Binding-site contacts:
Ligand atom C7 contacts residue ASP37 of chain 1.D at 3.5 Å.
Ligand atom OGO contacts residue LEU62 of chain 1.C at 3.5 Å.
Ligand atom CEB contacts residue LMN1 of chain 1.I at 3.3 Å.
Ligand atom CDZ contacts residue GLY316 of chain 1.D at 3.7 Å.
Ligand atom CEI contacts residue ILE33 of chain 1.D at 3.7 Å (hydrophobic).
Ligand atom N2 contacts residue ASP37 of chain 1.D at 3.1 Å (salt-bridge).
Ligand atom OES contacts residue LYS34 of chain 1.D at 3.5 Å.
Ligand atom ODJ contacts residue ARG263 of chain 1.C at 3.2 Å.
Ligand atom CFN contacts residue THR314 of chain 1.C at 3.3 Å.
Ligand atom ODN contacts residue GLN248 of chain 1.C at 3.0 Å (h-bond).
Ligand atom OAS contacts residue ASP37 of chain 1.D at 3.0 Å (salt-bridge).
Ligand atom CEA contacts residue LMN1 of chain 1.I at 3.7 Å.
Ligand atom OCA contacts residue LYS41 of chain 1.D at 3.5 Å.
Ligand atom CGN contacts residue LEU62 of chain 1.C at 3.5 Å (hydrophobic).
Ligand atom CGE contacts residue GLN29 of chain 1.C at 3.4 Å.
Ligand atom CDC contacts residue ARG263 of chain 1.C at 3.7 Å.
Ligand atom CGU contacts residue PHE26 of chain 1.C at 3.6 Å (hydrophobic).
Ligand atom OED contacts residue GLN324 of chain 1.D at 3.6 Å (h-bond).
Ligand atom OHJ contacts residue ARG133 of chain 1.D at 3.5 Å (salt-bridge).
Ligand atom ODK contacts residue GLN248 of chain 1.C at 3.5 Å (h-bond).
Ligand atom CEH contacts residue SER30 of chain 1.D at 3.4 Å.
Ligand atom CGK contacts residue ILE313 of chain 1.D at 3.6 Å (hydrophobic).
Ligand atom CEG contacts residue SER30 of chain 1.D at 3.5 Å.
Ligand atom CEP contacts residue LMN1 of chain 1.I at 3.6 Å.
Ligand atom OET contacts residue SER30 of chain 1.D at 3.6 Å.
Ligand atom C2 contacts residue ASP37 of chain 1.D at 3.5 Å.
Ligand atom CDE contacts residue GLN248 of chain 1.C at 3.6 Å.
Ligand atom CEA contacts residue MET70 of chain 1.D at 3.7 Å (hydrophobic).
Ligand atom C1 contacts residue ASP37 of chain 1.D at 3.2 Å.
Ligand atom CAV contacts residue ASP37 of chain 1.D at 3.6 Å.
Ligand atom ODI contacts residue ARG263 of chain 1.C at 2.5 Å (salt-bridge).
Ligand atom CEB contacts residue ILE313 of chain 1.D at 3.6 Å (hydrophobic).
Ligand atom CGD contacts residue GLN29 of chain 1.C at 3.3 Å.
Ligand atom CEQ contacts residue LMN1 of chain 1.I at 3.7 Å.
Ligand atom CGM contacts residue ILE313 of chain 1.D at 3.6 Å (hydrophobic).
Ligand atom CDE contacts residue ARG263 of chain 1.C at 3.5 Å.
Ligand atom CFO contacts residue THR314 of chain 1.C at 3.7 Å.
Ligand atom CGL contacts residue ILE25 of chain 1.C at 3.7 Å (hydrophobic).
Ligand atom OFZ contacts residue LEU62 of chain 1.C at 3.5 Å.
Ligand atom OBY contacts residue LYS41 of chain 1.D at 3.0 Å (salt-bridge).

Sequence of chain 1.D:
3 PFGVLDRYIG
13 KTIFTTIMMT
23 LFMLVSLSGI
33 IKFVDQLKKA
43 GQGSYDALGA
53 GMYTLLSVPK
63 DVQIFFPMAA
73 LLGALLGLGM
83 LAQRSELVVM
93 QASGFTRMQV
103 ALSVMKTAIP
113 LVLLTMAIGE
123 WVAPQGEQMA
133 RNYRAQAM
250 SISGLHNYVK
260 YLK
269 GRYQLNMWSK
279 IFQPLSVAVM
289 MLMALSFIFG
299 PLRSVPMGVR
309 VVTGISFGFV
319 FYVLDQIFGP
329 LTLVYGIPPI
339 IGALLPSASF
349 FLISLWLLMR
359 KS

This small molecule binds to this protein.
Small molecule (SMILES): CCCCCCCCCCCCCC(=O)O[C@H](CCCCCCCCCCC)CC(=O)O[C@@H]1[C@@H](NC(=O)C[C@@H](CCCCCCCCCCC)OC(=O)CCCCCCCCCCC)[C@H](OC[C@H]2O[C@H](OP(=O)(O)O)[C@H](NC(=O)C[C@H](O)CCCCCCCCCCC)[C@@H](OC(=O)C[C@H](O)CCCCCCCCCCC)[C@@H]2O)O[C@H](CO[C@]2(C(=O)O)C[C@@H](O[C@]3(C(=O)O)C[C@@H](O)[C@@H](O)[C@@H]([C@H](O)CO)O3)[C@@H](O[C@H]3O[C@H]([C@@H](O)CO)[C@@H](OP(=O)(O)O)[C@H](O[C@H]4O[C@H]([C@@H](O)CO[C@H]5O[C@H]([C@@H](O)CO)[C@@H](O)[C@H](O)[C@@H]5O)[C@@H](OP(=O)(O)O)[C@H](O)[C@@H]4O)[C@@H]3O)[C@@H]([C@H](O)CO)O2)[C@H]1OP(=O)(O)O

Sequence of chain 1.C:
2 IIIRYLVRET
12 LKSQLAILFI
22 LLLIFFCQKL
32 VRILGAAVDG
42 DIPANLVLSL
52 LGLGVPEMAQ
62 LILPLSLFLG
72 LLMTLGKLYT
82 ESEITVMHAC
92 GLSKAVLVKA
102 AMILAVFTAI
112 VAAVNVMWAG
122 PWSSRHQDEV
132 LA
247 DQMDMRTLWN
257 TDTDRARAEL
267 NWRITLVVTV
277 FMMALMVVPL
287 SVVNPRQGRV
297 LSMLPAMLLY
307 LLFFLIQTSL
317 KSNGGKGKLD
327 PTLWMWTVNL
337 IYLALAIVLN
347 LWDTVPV